Sequence of chain 1.A:
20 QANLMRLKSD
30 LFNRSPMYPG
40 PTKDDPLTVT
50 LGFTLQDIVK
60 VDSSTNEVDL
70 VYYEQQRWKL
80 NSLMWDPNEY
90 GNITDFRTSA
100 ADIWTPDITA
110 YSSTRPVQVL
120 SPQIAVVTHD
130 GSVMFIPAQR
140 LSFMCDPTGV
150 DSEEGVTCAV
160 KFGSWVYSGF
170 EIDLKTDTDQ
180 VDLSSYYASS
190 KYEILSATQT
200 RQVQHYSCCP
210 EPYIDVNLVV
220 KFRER

The small molecule below binds the protein below.
Small molecule (SMILES): CC(=O)N[C@@H]1[C@@H](O)[C@H](O)[C@@H](CO)O[C@H]1O

Binding-site contacts:
Ligand atom C1 contacts residue ASN91 of chain 1.A at 1.5 Å.
Ligand atom C4 contacts residue ASN91 of chain 1.A at 4.3 Å.
Ligand atom C8 contacts residue ASN91 of chain 1.A at 3.4 Å.
Ligand atom O7 contacts residue GLY90 of chain 1.A at 3.9 Å.
Ligand atom C5 contacts residue ASN91 of chain 1.A at 3.8 Å.
Ligand atom O7 contacts residue ASN91 of chain 1.A at 4.2 Å.
Ligand atom O5 contacts residue ASN91 of chain 1.A at 2.4 Å (h-bond).
Ligand atom C8 contacts residue GLY90 of chain 1.A at 4.2 Å.
Ligand atom N2 contacts residue ASN91 of chain 1.A at 2.9 Å (h-bond).
Ligand atom C7 contacts residue ASN91 of chain 1.A at 3.3 Å.
Ligand atom C2 contacts residue ASN91 of chain 1.A at 2.5 Å.
Ligand atom C3 contacts residue ASN91 of chain 1.A at 3.8 Å.
Ligand atom C7 contacts residue GLY90 of chain 1.A at 4.1 Å.